Binding-site contacts:
Ligand atom C8 contacts residue SER107 of chain 1.F at 4.1 Å.
Ligand atom C3 contacts residue ASN105 of chain 1.F at 3.8 Å.
Ligand atom C8 contacts residue GLN110 of chain 1.F at 3.3 Å.
Ligand atom C8 contacts residue ASN105 of chain 1.F at 3.3 Å.
Ligand atom N2 contacts residue ASN105 of chain 1.F at 2.9 Å (h-bond).
Ligand atom C8 contacts residue LYS106 of chain 1.F at 3.8 Å.
Ligand atom C1 contacts residue ASN105 of chain 1.F at 1.4 Å.
Ligand atom C5 contacts residue ASN105 of chain 1.F at 3.7 Å.
Ligand atom O5 contacts residue ASN105 of chain 1.F at 2.4 Å (h-bond).
Ligand atom O7 contacts residue ASN105 of chain 1.F at 3.2 Å (h-bond).
Ligand atom C2 contacts residue ASN105 of chain 1.F at 2.5 Å.
Ligand atom C4 contacts residue ASN105 of chain 1.F at 4.2 Å.
Ligand atom C7 contacts residue ASN105 of chain 1.F at 3.2 Å.

Sequence of chain 1.F:
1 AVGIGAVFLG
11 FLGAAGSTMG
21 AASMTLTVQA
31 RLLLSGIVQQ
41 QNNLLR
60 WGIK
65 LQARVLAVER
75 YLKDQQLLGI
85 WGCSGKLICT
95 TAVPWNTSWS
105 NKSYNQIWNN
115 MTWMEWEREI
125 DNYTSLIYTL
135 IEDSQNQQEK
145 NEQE

The protein below binds the small molecule below.
Small molecule (SMILES): CC(=O)N[C@@H]1[C@@H](O)[C@H](O)[C@@H](CO)O[C@H]1O